Sequence of chain 1.H:
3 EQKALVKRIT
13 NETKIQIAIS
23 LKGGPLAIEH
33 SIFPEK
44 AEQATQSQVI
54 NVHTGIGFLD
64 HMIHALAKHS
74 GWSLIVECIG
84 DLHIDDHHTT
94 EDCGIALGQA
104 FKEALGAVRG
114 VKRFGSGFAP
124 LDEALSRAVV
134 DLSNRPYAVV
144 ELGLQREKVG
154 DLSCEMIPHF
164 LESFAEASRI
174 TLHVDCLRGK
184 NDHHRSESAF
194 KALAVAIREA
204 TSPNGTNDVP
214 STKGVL

A protein and the small-molecule ligand that binds it are described below.
Small molecule (SMILES): O=P(O)(O)C[C@H](O)Cn1cncn1

Binding-site contacts:
Ligand atom C5 contacts residue HIS186 of chain 1.X at 3.3 Å.
Ligand atom P9 contacts residue LYS194 of chain 1.X at 3.8 Å.
Ligand atom O13 contacts residue MN1 of chain 1.VB at 1.9 Å.
Ligand atom C7 contacts residue MN1 of chain 1.VB at 3.3 Å.
Ligand atom N2 contacts residue HIS91 of chain 1.J at 3.7 Å.
Ligand atom C5 contacts residue MN1 of chain 1.VB at 3.6 Å.
Ligand atom C8 contacts residue GLU190 of chain 1.X at 3.7 Å.
Ligand atom N1 contacts residue HIS186 of chain 1.X at 3.5 Å (h-bond).
Ligand atom O10 contacts residue THR215 of chain 1.H at 3.5 Å (h-bond).
Ligand atom O13 contacts residue HIS91 of chain 1.J at 2.8 Å (h-bond).
Ligand atom O10 contacts residue SER214 of chain 1.H at 2.9 Å (h-bond).
Ligand atom C5 contacts residue MN1 of chain 1.TB at 3.5 Å.
Ligand atom N2 contacts residue MN1 of chain 1.VB at 3.8 Å.
Ligand atom N1 contacts residue GLU190 of chain 1.X at 3.2 Å (salt-bridge).
Ligand atom N4 contacts residue MN1 of chain 1.TB at 2.5 Å.
Ligand atom N4 contacts residue HIS187 of chain 1.X at 3.0 Å (h-bond).
Ligand atom N1 contacts residue HIS91 of chain 1.J at 3.1 Å (h-bond).
Ligand atom C7 contacts residue GLU190 of chain 1.X at 3.3 Å.
Ligand atom N4 contacts residue GLU94 of chain 1.J at 2.7 Å (salt-bridge).
Ligand atom C3 contacts residue GLU94 of chain 1.J at 2.9 Å.
Ligand atom C5 contacts residue HIS90 of chain 1.J at 3.3 Å.
Ligand atom O11 contacts residue SER214 of chain 1.H at 3.1 Å (h-bond).
Ligand atom C5 contacts residue GLU190 of chain 1.X at 3.8 Å.
Ligand atom O13 contacts residue GLU190 of chain 1.X at 2.7 Å (salt-bridge).
Ligand atom N4 contacts residue HIS90 of chain 1.J at 3.2 Å (h-bond).
Ligand atom P9 contacts residue SER214 of chain 1.H at 3.6 Å.
Ligand atom O12 contacts residue LEU124 of chain 1.X at 3.7 Å.
Ligand atom C3 contacts residue MN1 of chain 1.TB at 3.4 Å.
Ligand atom C6 contacts residue HIS91 of chain 1.J at 3.8 Å.
Ligand atom N1 contacts residue MN1 of chain 1.VB at 2.7 Å.
Ligand atom C8 contacts residue GLU14 of chain 1.J at 3.7 Å.
Ligand atom O10 contacts residue LYS194 of chain 1.X at 3.6 Å.
Ligand atom C5 contacts residue HIS187 of chain 1.X at 3.4 Å.
Ligand atom O11 contacts residue LYS216 of chain 1.H at 2.4 Å (salt-bridge).
Ligand atom O13 contacts residue HIS64 of chain 1.X at 3.1 Å (h-bond).
Ligand atom O12 contacts residue LYS194 of chain 1.X at 2.9 Å (salt-bridge).
Ligand atom O12 contacts residue ARG116 of chain 1.H at 3.5 Å (salt-bridge).
Ligand atom C5 contacts residue GLU94 of chain 1.J at 3.8 Å.
Ligand atom O12 contacts residue ARG138 of chain 1.H at 3.7 Å.
Ligand atom O10 contacts residue ARG116 of chain 1.H at 3.2 Å (salt-bridge).

Sequence of chain 1.J:
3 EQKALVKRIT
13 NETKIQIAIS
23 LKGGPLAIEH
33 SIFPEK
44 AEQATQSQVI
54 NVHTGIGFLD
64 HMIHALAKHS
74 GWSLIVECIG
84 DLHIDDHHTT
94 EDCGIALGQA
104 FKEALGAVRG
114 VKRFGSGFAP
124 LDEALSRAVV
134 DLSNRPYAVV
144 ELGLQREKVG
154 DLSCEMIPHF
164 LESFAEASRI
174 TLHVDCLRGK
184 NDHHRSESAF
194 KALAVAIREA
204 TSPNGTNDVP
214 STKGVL

Sequence of chain 1.X:
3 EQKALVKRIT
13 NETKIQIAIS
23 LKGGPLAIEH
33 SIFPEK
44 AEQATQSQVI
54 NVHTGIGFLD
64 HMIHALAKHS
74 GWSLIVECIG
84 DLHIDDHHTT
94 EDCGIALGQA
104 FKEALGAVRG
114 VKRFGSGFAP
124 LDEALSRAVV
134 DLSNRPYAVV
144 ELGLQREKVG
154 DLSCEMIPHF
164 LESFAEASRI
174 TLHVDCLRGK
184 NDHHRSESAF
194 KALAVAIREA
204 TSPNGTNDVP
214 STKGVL